Sequence of chain 1.B:
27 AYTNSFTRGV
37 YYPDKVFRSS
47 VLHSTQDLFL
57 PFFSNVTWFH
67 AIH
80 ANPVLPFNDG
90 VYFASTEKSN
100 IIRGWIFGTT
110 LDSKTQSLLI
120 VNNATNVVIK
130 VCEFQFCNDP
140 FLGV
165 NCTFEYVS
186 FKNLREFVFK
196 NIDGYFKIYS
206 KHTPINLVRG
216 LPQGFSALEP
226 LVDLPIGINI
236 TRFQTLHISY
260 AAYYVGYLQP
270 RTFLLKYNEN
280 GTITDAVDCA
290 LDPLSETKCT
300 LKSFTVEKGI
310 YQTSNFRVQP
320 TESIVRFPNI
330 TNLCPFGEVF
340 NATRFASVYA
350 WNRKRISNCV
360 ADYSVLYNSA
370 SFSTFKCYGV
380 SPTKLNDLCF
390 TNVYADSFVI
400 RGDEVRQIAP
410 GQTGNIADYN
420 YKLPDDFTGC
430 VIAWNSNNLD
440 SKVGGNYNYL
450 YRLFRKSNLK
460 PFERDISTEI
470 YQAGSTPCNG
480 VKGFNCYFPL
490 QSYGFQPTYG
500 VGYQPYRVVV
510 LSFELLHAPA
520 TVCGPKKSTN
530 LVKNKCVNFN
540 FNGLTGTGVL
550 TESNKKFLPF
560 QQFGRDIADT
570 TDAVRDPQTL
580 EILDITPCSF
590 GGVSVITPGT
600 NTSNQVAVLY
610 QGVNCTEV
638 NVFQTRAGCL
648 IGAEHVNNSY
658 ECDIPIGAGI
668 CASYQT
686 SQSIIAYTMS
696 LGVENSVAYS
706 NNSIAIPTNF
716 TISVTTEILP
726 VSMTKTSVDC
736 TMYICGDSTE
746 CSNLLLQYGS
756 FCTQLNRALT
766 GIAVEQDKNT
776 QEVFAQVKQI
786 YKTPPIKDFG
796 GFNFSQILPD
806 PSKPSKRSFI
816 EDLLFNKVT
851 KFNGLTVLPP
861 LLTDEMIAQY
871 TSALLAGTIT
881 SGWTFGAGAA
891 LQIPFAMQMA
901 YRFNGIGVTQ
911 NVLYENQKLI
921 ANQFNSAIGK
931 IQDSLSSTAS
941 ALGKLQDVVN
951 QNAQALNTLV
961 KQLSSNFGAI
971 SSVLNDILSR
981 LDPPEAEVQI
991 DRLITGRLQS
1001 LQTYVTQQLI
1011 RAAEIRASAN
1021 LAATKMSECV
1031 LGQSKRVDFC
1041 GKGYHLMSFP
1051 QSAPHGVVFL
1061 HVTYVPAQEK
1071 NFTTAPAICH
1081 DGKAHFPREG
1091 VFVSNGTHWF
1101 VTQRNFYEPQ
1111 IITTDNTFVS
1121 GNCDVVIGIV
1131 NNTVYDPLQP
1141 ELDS

A protein and the small-molecule ligand that binds it are described below.
Small molecule (SMILES): CC(=O)N[C@@H]1[C@@H](O)[C@H](O)[C@@H](CO)O[C@H]1O

Binding-site contacts:
Ligand atom C5 contacts residue VAL127 of chain 1.B at 3.6 Å (hydrophobic).
Ligand atom O7 contacts residue ASN125 of chain 1.B at 2.8 Å (h-bond).
Ligand atom C6 contacts residue LYS129 of chain 1.B at 3.9 Å.
Ligand atom C7 contacts residue ASN125 of chain 1.B at 3.6 Å.
Ligand atom N2 contacts residue ASN122 of chain 1.B at 2.9 Å (h-bond).
Ligand atom C7 contacts residue ASN122 of chain 1.B at 2.9 Å.
Ligand atom C6 contacts residue VAL127 of chain 1.B at 3.7 Å (hydrophobic).
Ligand atom C2 contacts residue ASN122 of chain 1.B at 2.5 Å.
Ligand atom O7 contacts residue ASN122 of chain 1.B at 3.0 Å (h-bond).
Ligand atom C8 contacts residue ASN122 of chain 1.B at 3.5 Å.
Ligand atom O5 contacts residue VAL127 of chain 1.B at 3.7 Å.
Ligand atom C4 contacts residue ASN122 of chain 1.B at 4.2 Å.
Ligand atom C3 contacts residue ASN122 of chain 1.B at 3.8 Å.
Ligand atom O6 contacts residue LYS129 of chain 1.B at 4.1 Å.
Ligand atom C1 contacts residue ASN122 of chain 1.B at 1.4 Å.
Ligand atom C5 contacts residue ASN122 of chain 1.B at 3.7 Å.
Ligand atom C8 contacts residue ASN125 of chain 1.B at 3.6 Å.
Ligand atom C1 contacts residue VAL127 of chain 1.B at 4.0 Å (hydrophobic).
Ligand atom O5 contacts residue ASN122 of chain 1.B at 2.4 Å (h-bond).